Sequence of chain 2.A:
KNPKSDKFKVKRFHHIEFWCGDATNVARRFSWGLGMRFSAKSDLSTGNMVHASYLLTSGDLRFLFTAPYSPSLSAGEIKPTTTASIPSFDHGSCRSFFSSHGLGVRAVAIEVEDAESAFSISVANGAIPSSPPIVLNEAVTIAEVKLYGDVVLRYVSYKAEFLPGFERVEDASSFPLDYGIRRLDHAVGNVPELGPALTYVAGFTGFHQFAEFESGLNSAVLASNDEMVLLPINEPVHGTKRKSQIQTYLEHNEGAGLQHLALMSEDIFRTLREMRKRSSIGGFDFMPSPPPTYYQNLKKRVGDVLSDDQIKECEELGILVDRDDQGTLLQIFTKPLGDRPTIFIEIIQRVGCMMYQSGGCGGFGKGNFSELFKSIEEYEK

The small molecule below binds the protein below.
Small molecule (SMILES): Cc1c(C(=O)C2=C(O)CCCC2=O)ccc2c1c(=O)n(Cc1ccc(F)cc1)c(=O)n2C

Binding-site contacts:
Ligand atom O24 contacts residue PHE391 of chain 2.A at 3.6 Å.
Ligand atom C23 contacts residue HIS280 of chain 2.A at 3.5 Å.
Ligand atom O7 contacts residue HIS280 of chain 2.A at 3.2 Å (h-bond).
Ligand atom O20 contacts residue PHE364 of chain 2.A at 3.7 Å.
Ligand atom C1 contacts residue PRO252 of chain 2.A at 3.7 Å (hydrophobic).
Ligand atom C19 contacts residue PHE396 of chain 2.A at 3.7 Å (hydrophobic).
Ligand atom C14 contacts residue PHE353 of chain 2.A at 3.2 Å (hydrophobic).
Ligand atom C12 contacts residue PHE353 of chain 2.A at 3.6 Å (hydrophobic).
Ligand atom C23 contacts residue PHE353 of chain 2.A at 3.5 Å (hydrophobic).
Ligand atom C13 contacts residue PHE353 of chain 2.A at 3.3 Å (hydrophobic).
Ligand atom C3 contacts residue LYS393 of chain 2.A at 3.5 Å.
Ligand atom C9 contacts residue CO1 of chain 2.B at 3.1 Å.
Ligand atom C26 contacts residue MET307 of chain 2.A at 3.7 Å (hydrophobic).
Ligand atom O24 contacts residue PHE353 of chain 2.A at 3.7 Å.
Ligand atom N17 contacts residue PHE396 of chain 2.A at 3.5 Å.
Ligand atom C13 contacts residue PHE396 of chain 2.A at 3.5 Å (hydrophobic).
Ligand atom C11 contacts residue PHE391 of chain 2.A at 3.3 Å (hydrophobic).
Ligand atom C16 contacts residue PHE353 of chain 2.A at 3.7 Å (hydrophobic).
Ligand atom C3 contacts residue ASN254 of chain 2.A at 3.4 Å.
Ligand atom C15 contacts residue PHE353 of chain 2.A at 3.1 Å (hydrophobic).
Ligand atom C3 contacts residue SER239 of chain 2.A at 3.7 Å.
Ligand atom C6 contacts residue CO1 of chain 2.B at 3.2 Å.
Ligand atom C10 contacts residue PHE353 of chain 2.A at 3.3 Å (hydrophobic).
Ligand atom C6 contacts residue HIS280 of chain 2.A at 3.7 Å.
Ligand atom C2 contacts residue SER239 of chain 2.A at 3.6 Å.
Ligand atom C6 contacts residue PHE391 of chain 2.A at 3.8 Å (hydrophobic).
Ligand atom O24 contacts residue HIS280 of chain 2.A at 3.0 Å (h-bond).
Ligand atom C11 contacts residue PHE353 of chain 2.A at 3.5 Å (hydrophobic).
Ligand atom C14 contacts residue PHE396 of chain 2.A at 3.7 Å (hydrophobic).
Ligand atom C9 contacts residue HIS280 of chain 2.A at 3.6 Å.
Ligand atom O7 contacts residue HIS198 of chain 2.A at 3.1 Å (h-bond).
Ligand atom O24 contacts residue GLU366 of chain 2.A at 3.0 Å (salt-bridge).
Ligand atom O7 contacts residue CO1 of chain 2.B at 2.0 Å.
Ligand atom C12 contacts residue GLY392 of chain 2.A at 3.5 Å.
Ligand atom C9 contacts residue PHE391 of chain 2.A at 3.6 Å (hydrophobic).
Ligand atom O8 contacts residue PHE396 of chain 2.A at 3.6 Å.
Ligand atom O24 contacts residue CO1 of chain 2.B at 2.0 Å.
Ligand atom C22 contacts residue ASN395 of chain 2.A at 3.7 Å.
Ligand atom C5 contacts residue CO1 of chain 2.B at 3.6 Å.
Ligand atom N17 contacts residue PHE353 of chain 2.A at 3.6 Å.